The protein below binds the small molecule below.
Small molecule (SMILES): CC(=O)N[C@@H]1[C@@H](O)[C@H](O)[C@@H](CO)O[C@H]1O

Sequence of chain 1.C:
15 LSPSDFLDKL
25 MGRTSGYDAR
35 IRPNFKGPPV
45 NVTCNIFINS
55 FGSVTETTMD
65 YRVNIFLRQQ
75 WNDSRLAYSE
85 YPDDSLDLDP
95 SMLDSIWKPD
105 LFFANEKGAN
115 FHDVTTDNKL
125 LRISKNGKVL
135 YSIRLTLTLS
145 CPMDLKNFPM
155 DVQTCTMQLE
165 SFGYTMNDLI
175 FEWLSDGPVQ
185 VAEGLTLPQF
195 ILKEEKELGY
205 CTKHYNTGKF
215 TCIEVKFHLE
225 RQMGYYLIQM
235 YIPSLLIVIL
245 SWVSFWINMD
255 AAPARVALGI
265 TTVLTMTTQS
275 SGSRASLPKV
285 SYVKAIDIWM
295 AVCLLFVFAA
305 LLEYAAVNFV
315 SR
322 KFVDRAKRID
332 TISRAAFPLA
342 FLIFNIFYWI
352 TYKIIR

Binding-site contacts:
Ligand atom C7 contacts residue ASN76 of chain 1.C at 3.2 Å.
Ligand atom O5 contacts residue ASN76 of chain 1.C at 2.2 Å (h-bond).
Ligand atom C5 contacts residue ASN76 of chain 1.C at 3.6 Å.
Ligand atom C3 contacts residue ASN76 of chain 1.C at 3.8 Å.
Ligand atom O7 contacts residue ASN76 of chain 1.C at 3.9 Å.
Ligand atom C8 contacts residue ASN45 of chain 1.C at 3.9 Å.
Ligand atom O6 contacts residue ASN130 of chain 1.C at 4.0 Å.
Ligand atom C8 contacts residue TRP75 of chain 1.C at 3.8 Å (hydrophobic).
Ligand atom C1 contacts residue ASN76 of chain 1.C at 1.4 Å.
Ligand atom N2 contacts residue ASN76 of chain 1.C at 2.9 Å.
Ligand atom C2 contacts residue ASN76 of chain 1.C at 2.5 Å.
Ligand atom C4 contacts residue ASN76 of chain 1.C at 4.1 Å.
Ligand atom C8 contacts residue ASN76 of chain 1.C at 3.6 Å.